Sequence of chain 1.B:
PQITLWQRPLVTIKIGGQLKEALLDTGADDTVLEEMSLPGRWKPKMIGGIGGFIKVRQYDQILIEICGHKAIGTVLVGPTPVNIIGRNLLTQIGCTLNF

A protein and the small-molecule ligand that binds it are described below.
Small molecule (SMILES): O=S(=O)(c1ccccc1)N(Cc1ccc(I)cc1)[C@H]1CNC[C@@H]1N(Cc1ccc(I)cc1)S(=O)(=O)c1ccccc1

Binding-site contacts:
Ligand atom C33 contacts residue ASP25 of chain 1.A at 3.0 Å.
Ligand atom C20 contacts residue ALA28 of chain 1.A at 3.5 Å (hydrophobic).
Ligand atom C17 contacts residue ILE50 of chain 1.A at 3.6 Å (hydrophobic).
Ligand atom C38 contacts residue GLY27 of chain 1.B at 3.7 Å.
Ligand atom O10 contacts residue GLY49 of chain 1.B at 3.2 Å.
Ligand atom C34 contacts residue ILE84 of chain 1.A at 3.5 Å (hydrophobic).
Ligand atom C33 contacts residue ILE84 of chain 1.A at 3.6 Å (hydrophobic).
Ligand atom C36 contacts residue GLY49 of chain 1.B at 3.7 Å.
Ligand atom C4 contacts residue ALA28 of chain 1.B at 3.7 Å (hydrophobic).
Ligand atom C7 contacts residue ASP25 of chain 1.B at 3.3 Å.
Ligand atom C39 contacts residue GLY27 of chain 1.B at 3.4 Å.
Ligand atom C6 contacts residue ASP30 of chain 1.A at 3.2 Å.
Ligand atom C39 contacts residue VAL82 of chain 1.A at 3.7 Å (hydrophobic).
Ligand atom C29 contacts residue GLY48 of chain 1.A at 3.4 Å.
Ligand atom C17 contacts residue ILE84 of chain 1.B at 3.5 Å (hydrophobic).
Ligand atom C25 contacts residue ASP25 of chain 1.B at 3.5 Å.
Ligand atom O41 contacts residue ILE50 of chain 1.A at 3.0 Å (h-bond).
Ligand atom C21 contacts residue ASP25 of chain 1.B at 3.2 Å.
Ligand atom O41 contacts residue GLY49 of chain 1.A at 3.6 Å.
Ligand atom C38 contacts residue ILE84 of chain 1.A at 3.3 Å (hydrophobic).
Ligand atom C36 contacts residue ILE50 of chain 1.B at 3.6 Å (hydrophobic).
Ligand atom O11 contacts residue ILE50 of chain 1.B at 3.4 Å.
Ligand atom O40 contacts residue ILE50 of chain 1.B at 2.8 Å.
Ligand atom C13 contacts residue PRO81 of chain 1.B at 3.6 Å (hydrophobic).
Ligand atom C5 contacts residue ASP30 of chain 1.A at 3.3 Å.
Ligand atom C7 contacts residue ILE84 of chain 1.B at 3.5 Å (hydrophobic).
Ligand atom O10 contacts residue ILE50 of chain 1.B at 3.1 Å (h-bond).
Ligand atom C38 contacts residue ASP25 of chain 1.A at 3.2 Å.
Ligand atom C1 contacts residue VAL32 of chain 1.B at 3.7 Å (hydrophobic).
Ligand atom C29 contacts residue PRO81 of chain 1.B at 3.6 Å (hydrophobic).
Ligand atom C3 contacts residue GLY48 of chain 1.B at 3.6 Å.
Ligand atom C25 contacts residue ASP25 of chain 1.A at 3.2 Å.
Ligand atom C25 contacts residue ALA28 of chain 1.A at 3.5 Å (hydrophobic).
Ligand atom C19 contacts residue GLY48 of chain 1.B at 3.6 Å.
Ligand atom C37 contacts residue VAL82 of chain 1.A at 3.6 Å (hydrophobic).
Ligand atom I1 contacts residue GLY48 of chain 1.B at 3.5 Å.
Ligand atom N22 contacts residue ASP25 of chain 1.A at 2.7 Å (salt-bridge).
Ligand atom N22 contacts residue ASP25 of chain 1.B at 2.8 Å (salt-bridge).
Ligand atom C25 contacts residue GLY27 of chain 1.A at 3.3 Å.
Ligand atom C34 contacts residue ASP25 of chain 1.A at 3.5 Å.

Sequence of chain 1.A:
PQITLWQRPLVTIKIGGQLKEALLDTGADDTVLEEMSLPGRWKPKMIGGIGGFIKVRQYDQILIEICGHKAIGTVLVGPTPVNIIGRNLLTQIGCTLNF